The small molecule below binds the protein below.
Small molecule (SMILES): CC(=O)N[C@@H]1[C@@H](O)[C@H](O[C@@H]2O[C@H](CO[C@]3(C(=O)O)C[C@H](O)[C@@H](NC(C)=O)[C@H]([C@H](O)[C@H](O)CO)O3)[C@H](O)[C@H](O)[C@H]2O)[C@@H](CO)O[C@H]1O

Sequence of chain 14.C:
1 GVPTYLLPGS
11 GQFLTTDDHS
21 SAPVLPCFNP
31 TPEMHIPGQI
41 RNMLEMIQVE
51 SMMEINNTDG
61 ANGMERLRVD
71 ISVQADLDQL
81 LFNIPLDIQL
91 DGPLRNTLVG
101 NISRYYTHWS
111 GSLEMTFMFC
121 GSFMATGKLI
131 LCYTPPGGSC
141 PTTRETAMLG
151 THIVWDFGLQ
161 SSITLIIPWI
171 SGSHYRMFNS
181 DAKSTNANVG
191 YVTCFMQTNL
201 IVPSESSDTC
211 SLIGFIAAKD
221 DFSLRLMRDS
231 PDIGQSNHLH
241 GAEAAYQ

Sequence of chain 14.A:
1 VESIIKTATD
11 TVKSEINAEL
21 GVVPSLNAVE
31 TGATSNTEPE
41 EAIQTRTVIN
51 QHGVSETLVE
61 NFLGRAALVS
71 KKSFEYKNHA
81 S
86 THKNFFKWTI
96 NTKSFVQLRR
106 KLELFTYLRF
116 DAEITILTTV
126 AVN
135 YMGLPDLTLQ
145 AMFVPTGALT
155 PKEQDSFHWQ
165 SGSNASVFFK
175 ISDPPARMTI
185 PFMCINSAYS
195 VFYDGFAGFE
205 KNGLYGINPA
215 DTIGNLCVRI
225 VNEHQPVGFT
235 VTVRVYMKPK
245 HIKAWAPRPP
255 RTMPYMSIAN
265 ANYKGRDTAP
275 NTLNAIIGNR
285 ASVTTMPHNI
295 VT

Binding-site contacts:
Ligand atom C6 contacts residue ASP91 of chain 14.C at 3.9 Å.
Ligand atom O4 contacts residue PRO231 of chain 14.C at 3.8 Å.
Ligand atom O3 contacts residue ASP91 of chain 14.C at 4.0 Å.
Ligand atom O1B contacts residue ARG104 of chain 14.C at 2.8 Å (salt-bridge).
Ligand atom C3 contacts residue ASP232 of chain 14.C at 4.1 Å.
Ligand atom C4 contacts residue PRO231 of chain 14.C at 3.4 Å (hydrophobic).
Ligand atom C11 contacts residue ILE233 of chain 14.C at 3.8 Å (hydrophobic).
Ligand atom O10 contacts residue ARG270 of chain 14.A at 4.0 Å.
Ligand atom C3 contacts residue PRO274 of chain 14.A at 3.8 Å (hydrophobic).
Ligand atom O7 contacts residue SER180 of chain 14.C at 3.7 Å.
Ligand atom O4 contacts residue ASN275 of chain 14.A at 3.0 Å (h-bond).
Ligand atom O6 contacts residue PRO274 of chain 14.A at 3.7 Å.
Ligand atom O4 contacts residue ASP232 of chain 14.C at 2.8 Å (salt-bridge).
Ligand atom C11 contacts residue GLY234 of chain 14.C at 3.9 Å.
Ligand atom C11 contacts residue ASP232 of chain 14.C at 3.8 Å.
Ligand atom C11 contacts residue PRO231 of chain 14.C at 4.0 Å (hydrophobic).
Ligand atom C3 contacts residue ARG104 of chain 14.C at 3.9 Å.
Ligand atom N5 contacts residue PRO231 of chain 14.C at 2.9 Å (h-bond).
Ligand atom C4 contacts residue ASP91 of chain 14.C at 3.3 Å.
Ligand atom C4 contacts residue ARG104 of chain 14.C at 4.0 Å.
Ligand atom O6 contacts residue ASP91 of chain 14.C at 3.3 Å.
Ligand atom C5 contacts residue PRO231 of chain 14.C at 3.6 Å (hydrophobic).
Ligand atom O10 contacts residue ASN275 of chain 14.A at 2.9 Å (h-bond).
Ligand atom C6 contacts residue PRO231 of chain 14.C at 4.0 Å (hydrophobic).
Ligand atom C3 contacts residue PRO274 of chain 14.A at 4.1 Å (hydrophobic).
Ligand atom C4 contacts residue PRO274 of chain 14.A at 4.0 Å (hydrophobic).
Ligand atom C1 contacts residue ARG104 of chain 14.C at 3.7 Å.
Ligand atom O4 contacts residue ARG95 of chain 14.C at 3.6 Å.
Ligand atom C5 contacts residue ASN275 of chain 14.A at 3.5 Å.
Ligand atom O3 contacts residue GLY282 of chain 14.A at 3.4 Å.
Ligand atom N5 contacts residue ASN275 of chain 14.A at 3.5 Å (h-bond).
Ligand atom C4 contacts residue ASN275 of chain 14.A at 3.8 Å.
Ligand atom C5 contacts residue PRO274 of chain 14.A at 3.9 Å (hydrophobic).
Ligand atom C10 contacts residue ASN275 of chain 14.A at 3.2 Å.
Ligand atom O3 contacts residue PRO274 of chain 14.A at 3.9 Å.
Ligand atom O7 contacts residue PRO274 of chain 14.A at 3.4 Å.
Ligand atom C10 contacts residue PRO231 of chain 14.C at 3.9 Å (hydrophobic).
Ligand atom C4 contacts residue ASP232 of chain 14.C at 3.5 Å.
Ligand atom C3 contacts residue ARG95 of chain 14.C at 3.9 Å.
Ligand atom O4 contacts residue ASP91 of chain 14.C at 2.8 Å (salt-bridge).